Sequence of chain 1.B:
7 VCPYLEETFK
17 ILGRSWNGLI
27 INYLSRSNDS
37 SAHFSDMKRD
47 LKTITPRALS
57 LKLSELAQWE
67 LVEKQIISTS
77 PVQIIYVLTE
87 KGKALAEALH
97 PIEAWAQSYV

Binding-site contacts:
Ligand atom C9 contacts residue CYS8 of chain 1.B at 2.8 Å (hydrophobic).
Ligand atom C16 contacts residue PHE15 of chain 1.B at 4.2 Å (hydrophobic).
Ligand atom C8 contacts residue LEU25 of chain 1.A at 4.0 Å (hydrophobic).
Ligand atom C17 contacts residue PHE15 of chain 1.B at 4.1 Å (hydrophobic).
Ligand atom C12 contacts residue LEU11 of chain 1.B at 3.9 Å (hydrophobic).
Ligand atom C18 contacts residue CYS8 of chain 1.B at 3.2 Å (hydrophobic).
Ligand atom C11 contacts residue LEU11 of chain 1.B at 4.0 Å (hydrophobic).
Ligand atom O20 contacts residue GLU12 of chain 1.B at 4.5 Å.
Ligand atom C13 contacts residue LEU25 of chain 1.A at 4.2 Å (hydrophobic).
Ligand atom C14 contacts residue LEU11 of chain 1.B at 4.2 Å (hydrophobic).
Ligand atom C14 contacts residue ASN28 of chain 1.A at 3.4 Å.
Ligand atom C15 contacts residue GLU99 of chain 1.A at 3.9 Å.
Ligand atom C11 contacts residue ASN28 of chain 1.A at 4.2 Å.
Ligand atom C13 contacts residue LEU11 of chain 1.B at 4.4 Å (hydrophobic).
Ligand atom C15 contacts residue ASN28 of chain 1.A at 3.8 Å.
Ligand atom C14 contacts residue GLU99 of chain 1.A at 4.1 Å.
Ligand atom C13 contacts residue CYS8 of chain 1.B at 2.7 Å (hydrophobic).
Ligand atom C15 contacts residue LEU11 of chain 1.B at 4.4 Å (hydrophobic).
Ligand atom C8 contacts residue CYS8 of chain 1.B at 1.7 Å (hydrophobic).
Ligand atom C16 contacts residue LEU11 of chain 1.B at 4.3 Å (hydrophobic).
Ligand atom C12 contacts residue LEU25 of chain 1.A at 4.3 Å (hydrophobic).
Ligand atom C9 contacts residue LEU25 of chain 1.A at 4.4 Å (hydrophobic).
Ligand atom C15 contacts residue GLY24 of chain 1.A at 4.3 Å.
Ligand atom O19 contacts residue ASN28 of chain 1.A at 3.9 Å.
Ligand atom O20 contacts residue LEU25 of chain 1.A at 4.2 Å.
Ligand atom C12 contacts residue GLY24 of chain 1.A at 4.3 Å.
Ligand atom C16 contacts residue GLY24 of chain 1.A at 3.8 Å.
Ligand atom O20 contacts residue CYS8 of chain 1.B at 3.0 Å (h-bond).
Ligand atom C10 contacts residue CYS8 of chain 1.B at 4.2 Å (hydrophobic).
Ligand atom C10 contacts residue ASN28 of chain 1.A at 4.3 Å.
Ligand atom C17 contacts residue LEU11 of chain 1.B at 4.1 Å (hydrophobic).
Ligand atom C17 contacts residue LEU25 of chain 1.A at 4.0 Å (hydrophobic).
Ligand atom C16 contacts residue LEU95 of chain 1.A at 4.4 Å (hydrophobic).
Ligand atom C17 contacts residue GLY24 of chain 1.A at 3.7 Å.
Ligand atom C12 contacts residue CYS8 of chain 1.B at 4.1 Å (hydrophobic).

Sequence of chain 1.A:
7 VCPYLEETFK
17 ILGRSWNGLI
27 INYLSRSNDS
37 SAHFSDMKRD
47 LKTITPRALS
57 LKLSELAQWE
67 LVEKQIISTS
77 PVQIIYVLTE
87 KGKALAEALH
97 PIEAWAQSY

The protein below binds the small molecule below.
Small molecule (SMILES): Cc1cc(O)c2ccccc2c1O